Sequence of chain 1.D:
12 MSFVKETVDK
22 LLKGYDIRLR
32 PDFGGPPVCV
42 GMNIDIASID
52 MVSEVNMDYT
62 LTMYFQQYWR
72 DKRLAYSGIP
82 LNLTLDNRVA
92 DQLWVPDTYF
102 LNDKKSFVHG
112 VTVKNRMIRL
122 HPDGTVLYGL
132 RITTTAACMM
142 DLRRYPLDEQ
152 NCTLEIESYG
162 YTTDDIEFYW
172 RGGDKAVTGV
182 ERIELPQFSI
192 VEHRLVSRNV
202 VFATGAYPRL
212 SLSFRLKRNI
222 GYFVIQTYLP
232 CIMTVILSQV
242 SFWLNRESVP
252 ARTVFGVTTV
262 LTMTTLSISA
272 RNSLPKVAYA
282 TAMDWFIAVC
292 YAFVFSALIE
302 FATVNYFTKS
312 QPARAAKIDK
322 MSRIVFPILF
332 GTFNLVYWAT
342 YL

Sequence of chain 1.C:
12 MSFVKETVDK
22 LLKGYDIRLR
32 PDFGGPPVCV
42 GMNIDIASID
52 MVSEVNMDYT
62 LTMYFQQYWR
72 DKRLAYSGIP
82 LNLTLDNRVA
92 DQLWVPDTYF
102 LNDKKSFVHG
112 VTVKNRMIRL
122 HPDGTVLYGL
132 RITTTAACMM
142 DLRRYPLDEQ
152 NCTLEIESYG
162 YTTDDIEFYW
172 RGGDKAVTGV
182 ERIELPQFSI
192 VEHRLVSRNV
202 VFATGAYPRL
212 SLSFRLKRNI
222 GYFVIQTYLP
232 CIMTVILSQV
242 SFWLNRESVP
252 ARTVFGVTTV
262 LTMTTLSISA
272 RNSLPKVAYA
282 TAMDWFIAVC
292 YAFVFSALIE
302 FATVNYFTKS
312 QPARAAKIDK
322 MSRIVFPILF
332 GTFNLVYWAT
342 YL

Binding-site contacts:
Ligand atom O01 contacts residue GLN240 of chain 1.D at 2.7 Å (h-bond).
Ligand atom C05 contacts residue ILE237 of chain 1.D at 3.7 Å (hydrophobic).
Ligand atom C15 contacts residue THR304 of chain 1.C at 4.5 Å.
Ligand atom C21 contacts residue TRP244 of chain 1.D at 3.5 Å (hydrophobic).
Ligand atom O02 contacts residue TYR307 of chain 1.C at 4.3 Å.
Ligand atom O02 contacts residue THR304 of chain 1.C at 3.2 Å (h-bond).
Ligand atom C16 contacts residue TRP244 of chain 1.D at 4.1 Å (hydrophobic).
Ligand atom C07 contacts residue VAL241 of chain 1.D at 3.8 Å (hydrophobic).
Ligand atom C19 contacts residue ILE300 of chain 1.C at 4.3 Å (hydrophobic).
Ligand atom C03 contacts residue PRO328 of chain 1.D at 4.2 Å (hydrophobic).
Ligand atom C04 contacts residue GLN240 of chain 1.D at 4.3 Å.
Ligand atom C03 contacts residue GLN240 of chain 1.D at 3.6 Å.
Ligand atom C16 contacts residue THR304 of chain 1.C at 3.8 Å.
Ligand atom C16 contacts residue ALA303 of chain 1.C at 3.9 Å (hydrophobic).
Ligand atom C04 contacts residue ILE237 of chain 1.D at 4.0 Å (hydrophobic).
Ligand atom C20 contacts residue TYR307 of chain 1.C at 4.3 Å (hydrophobic).
Ligand atom C18 contacts residue THR304 of chain 1.C at 3.8 Å.
Ligand atom C02 contacts residue PRO328 of chain 1.D at 4.3 Å (hydrophobic).
Ligand atom C07 contacts residue TRP244 of chain 1.D at 4.3 Å (hydrophobic).
Ligand atom C21 contacts residue TYR307 of chain 1.C at 4.1 Å (hydrophobic).
Ligand atom C06 contacts residue VAL241 of chain 1.D at 3.8 Å (hydrophobic).
Ligand atom C20 contacts residue THR304 of chain 1.C at 4.2 Å.
Ligand atom C13 contacts residue TRP244 of chain 1.D at 4.4 Å (hydrophobic).
Ligand atom C18 contacts residue ILE300 of chain 1.C at 4.0 Å (hydrophobic).
Ligand atom O01 contacts residue PRO328 of chain 1.D at 3.5 Å.
Ligand atom C20 contacts residue TRP244 of chain 1.D at 4.2 Å (hydrophobic).
Ligand atom C06 contacts residue ILE237 of chain 1.D at 3.9 Å (hydrophobic).
Ligand atom C17 contacts residue TRP244 of chain 1.D at 3.7 Å (hydrophobic).
Ligand atom C17 contacts residue THR304 of chain 1.C at 4.4 Å.
Ligand atom C15 contacts residue ALA303 of chain 1.C at 3.5 Å (hydrophobic).
Ligand atom C14 contacts residue TRP244 of chain 1.D at 4.0 Å (hydrophobic).
Ligand atom C15 contacts residue TRP244 of chain 1.D at 4.1 Å (hydrophobic).
Ligand atom C12 contacts residue TRP244 of chain 1.D at 4.0 Å (hydrophobic).
Ligand atom C09 contacts residue TRP244 of chain 1.D at 4.3 Å (hydrophobic).

This small molecule binds to this protein.
Small molecule (SMILES): CC(=O)[C@H]1CC[C@H]2[C@@H]3CC[C@@H]4C[C@H](O)CC[C@]4(C)[C@H]3CC[C@]12C